Sequence of chain 23.B:
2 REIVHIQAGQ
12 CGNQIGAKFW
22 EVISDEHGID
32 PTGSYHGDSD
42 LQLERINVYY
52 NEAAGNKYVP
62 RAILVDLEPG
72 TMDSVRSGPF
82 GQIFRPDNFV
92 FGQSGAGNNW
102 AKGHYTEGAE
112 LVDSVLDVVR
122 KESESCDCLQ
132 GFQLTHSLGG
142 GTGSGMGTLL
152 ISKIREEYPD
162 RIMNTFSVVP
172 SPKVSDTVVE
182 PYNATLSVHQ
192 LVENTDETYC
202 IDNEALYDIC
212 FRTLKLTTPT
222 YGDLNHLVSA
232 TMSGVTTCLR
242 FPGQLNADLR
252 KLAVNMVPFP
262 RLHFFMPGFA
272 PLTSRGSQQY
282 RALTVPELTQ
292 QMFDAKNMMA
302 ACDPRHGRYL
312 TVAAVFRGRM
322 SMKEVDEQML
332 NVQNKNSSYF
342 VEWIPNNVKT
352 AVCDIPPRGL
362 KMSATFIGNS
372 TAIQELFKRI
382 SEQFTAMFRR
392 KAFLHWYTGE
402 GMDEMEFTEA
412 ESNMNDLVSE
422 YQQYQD

Binding-site contacts:
Ligand atom O2B contacts residue GLY10 of chain 23.B at 3.2 Å.
Ligand atom O3B contacts residue MG1 of chain 23.F at 3.8 Å.
Ligand atom N1 contacts residue TYR222 of chain 23.B at 3.2 Å.
Ligand atom N2 contacts residue ASN226 of chain 23.B at 2.9 Å (h-bond).
Ligand atom C6 contacts residue ASN226 of chain 23.B at 3.3 Å.
Ligand atom C4' contacts residue SER138 of chain 23.B at 3.2 Å.
Ligand atom O3B contacts residue GLY142 of chain 23.B at 3.5 Å (h-bond).
Ligand atom PG contacts residue GLY142 of chain 23.B at 3.9 Å.
Ligand atom PB contacts residue GLY10 of chain 23.B at 3.9 Å.
Ligand atom O1B contacts residue MG1 of chain 23.F at 2.4 Å.
Ligand atom O3B contacts residue THR143 of chain 23.B at 3.1 Å (h-bond).
Ligand atom O2G contacts residue GLY142 of chain 23.B at 3.0 Å (h-bond).
Ligand atom C2 contacts residue ASN226 of chain 23.B at 3.6 Å.
Ligand atom PG contacts residue MG1 of chain 23.F at 3.5 Å.
Ligand atom O6 contacts residue GLN15 of chain 23.B at 2.5 Å (h-bond).
Ligand atom N1 contacts residue ASN226 of chain 23.B at 2.7 Å (h-bond).
Ligand atom O1G contacts residue ALA97 of chain 23.B at 3.0 Å (h-bond).
Ligand atom O3' contacts residue GLU181 of chain 23.B at 3.3 Å (salt-bridge).
Ligand atom C2 contacts residue ASN204 of chain 23.B at 3.4 Å.
Ligand atom O4' contacts residue SER138 of chain 23.B at 3.3 Å (h-bond).
Ligand atom O3G contacts residue MG1 of chain 23.F at 2.5 Å.
Ligand atom PB contacts residue THR143 of chain 23.B at 3.3 Å.
Ligand atom O1B contacts residue GLY10 of chain 23.B at 3.7 Å.
Ligand atom O6 contacts residue ASN226 of chain 23.B at 3.1 Å (h-bond).
Ligand atom O2A contacts residue CYS12 of chain 23.B at 3.3 Å (h-bond).
Ligand atom O1B contacts residue GLN11 of chain 23.B at 3.2 Å (h-bond).
Ligand atom C6 contacts residue TYR222 of chain 23.B at 3.7 Å (hydrophobic).
Ligand atom PB contacts residue MG1 of chain 23.F at 3.7 Å.
Ligand atom N3 contacts residue VAL169 of chain 23.B at 3.8 Å.
Ligand atom O2G contacts residue ASN99 of chain 23.B at 2.9 Å (h-bond).
Ligand atom O1G contacts residue THR143 of chain 23.B at 3.4 Å.
Ligand atom O6 contacts residue TYR222 of chain 23.B at 3.8 Å.
Ligand atom N2 contacts residue ASN204 of chain 23.B at 2.6 Å (h-bond).
Ligand atom O2B contacts residue THR143 of chain 23.B at 2.7 Å (h-bond).
Ligand atom O2B contacts residue GLY144 of chain 23.B at 2.7 Å (h-bond).
Ligand atom O2A contacts residue GLN11 of chain 23.B at 3.5 Å (h-bond).
Ligand atom N3 contacts residue ASN204 of chain 23.B at 3.0 Å (h-bond).
Ligand atom C2 contacts residue TYR222 of chain 23.B at 3.5 Å (hydrophobic).
Ligand atom C6 contacts residue GLN15 of chain 23.B at 3.6 Å.
Ligand atom O1A contacts residue GLN11 of chain 23.B at 3.1 Å.

The small molecule below binds the protein below.
Small molecule (SMILES): Nc1nc2c(ncn2[C@@H]2O[C@H](CO[P](=O)(O)C[P](=O)(O)OP(=O)(O)O)[C@@H](O)[C@H]2O)c(=O)[nH]1